Sequence of chain 1.A:
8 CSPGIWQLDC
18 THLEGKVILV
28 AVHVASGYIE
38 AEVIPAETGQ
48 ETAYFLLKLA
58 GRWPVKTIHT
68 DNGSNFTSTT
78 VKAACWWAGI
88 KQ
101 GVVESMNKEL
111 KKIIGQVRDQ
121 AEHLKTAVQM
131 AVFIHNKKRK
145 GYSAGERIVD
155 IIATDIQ

A small-molecule ligand and the protein it binds are described below.
Small molecule (SMILES): Cc1nc2c(ccn2Cc2ccc(F)c(F)c2)c(-c2ccc3c(c2C)CCCO3)c1[C@H](OC(C)(C)C)C(=O)O

Sequence of chain 2.A:
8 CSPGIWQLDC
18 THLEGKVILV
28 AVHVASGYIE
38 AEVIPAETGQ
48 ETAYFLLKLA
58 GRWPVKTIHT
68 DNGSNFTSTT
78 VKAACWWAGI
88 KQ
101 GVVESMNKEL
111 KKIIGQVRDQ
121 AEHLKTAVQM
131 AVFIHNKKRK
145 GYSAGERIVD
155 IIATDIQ

Binding-site contacts:
Ligand atom O71 contacts residue ALA121 of chain 1.A at 3.6 Å.
Ligand atom O69 contacts residue GLU122 of chain 1.A at 3.5 Å (salt-bridge).
Ligand atom C64 contacts residue THR126 of chain 1.A at 3.3 Å.
Ligand atom C56 contacts residue THR77 of chain 2.A at 3.8 Å.
Ligand atom C25 contacts residue ALA80 of chain 2.A at 3.7 Å (hydrophobic).
Ligand atom C60 contacts residue THR126 of chain 1.A at 3.8 Å.
Ligand atom O69 contacts residue ALA121 of chain 1.A at 3.8 Å.
Ligand atom O71 contacts residue GLU122 of chain 1.A at 2.8 Å (salt-bridge).
Ligand atom C25 contacts residue SO41 of chain 1.E at 3.5 Å.
Ligand atom C39 contacts residue TRP84 of chain 2.A at 3.5 Å (hydrophobic).
Ligand atom O69 contacts residue THR126 of chain 1.A at 2.7 Å (h-bond).
Ligand atom C60 contacts residue HIS123 of chain 1.A at 3.8 Å.
Ligand atom O35 contacts residue LEU54 of chain 2.A at 3.6 Å.
Ligand atom C30 contacts residue THR77 of chain 2.A at 3.7 Å.
Ligand atom C47 contacts residue GLN120 of chain 1.A at 3.5 Å.
Ligand atom N06 contacts residue THR77 of chain 2.A at 3.8 Å.
Ligand atom O69 contacts residue HIS123 of chain 1.A at 2.9 Å (h-bond).
Ligand atom C32 contacts residue ALA81 of chain 2.A at 3.6 Å (hydrophobic).
Ligand atom C56 contacts residue GLN47 of chain 2.A at 3.8 Å.
Ligand atom C01 contacts residue GLU122 of chain 1.A at 3.6 Å.
Ligand atom N08 contacts residue THR77 of chain 2.A at 3.6 Å.
Ligand atom C46 contacts residue SO41 of chain 1.E at 3.8 Å.
Ligand atom C47 contacts residue SO41 of chain 1.E at 3.7 Å.
Ligand atom O35 contacts residue ALA81 of chain 2.A at 3.6 Å.
Ligand atom C27 contacts residue THR77 of chain 2.A at 3.7 Å.
Ligand atom C52 contacts residue THR126 of chain 1.A at 3.7 Å.
Ligand atom C07 contacts residue THR77 of chain 2.A at 3.5 Å.
Ligand atom C39 contacts residue MET130 of chain 1.A at 3.8 Å (hydrophobic).
Ligand atom C01 contacts residue HIS123 of chain 1.A at 3.6 Å.
Ligand atom O54 contacts residue HIS123 of chain 1.A at 3.5 Å.
Ligand atom C68 contacts residue GLU122 of chain 1.A at 3.5 Å.
Ligand atom O54 contacts residue THR126 of chain 1.A at 3.4 Å (h-bond).
Ligand atom C32 contacts residue THR77 of chain 2.A at 3.8 Å.
Ligand atom C36 contacts residue LEU54 of chain 2.A at 3.7 Å (hydrophobic).
Ligand atom C32 contacts residue ALA80 of chain 2.A at 3.8 Å (hydrophobic).
Ligand atom C55 contacts residue THR126 of chain 1.A at 3.7 Å.
Ligand atom C68 contacts residue HIS123 of chain 1.A at 3.8 Å.
Ligand atom C68 contacts residue THR126 of chain 1.A at 3.5 Å.
Ligand atom C36 contacts residue TRP84 of chain 2.A at 3.6 Å (hydrophobic).
Ligand atom C23 contacts residue THR76 of chain 2.A at 3.6 Å.